Sequence of chain 1.B:
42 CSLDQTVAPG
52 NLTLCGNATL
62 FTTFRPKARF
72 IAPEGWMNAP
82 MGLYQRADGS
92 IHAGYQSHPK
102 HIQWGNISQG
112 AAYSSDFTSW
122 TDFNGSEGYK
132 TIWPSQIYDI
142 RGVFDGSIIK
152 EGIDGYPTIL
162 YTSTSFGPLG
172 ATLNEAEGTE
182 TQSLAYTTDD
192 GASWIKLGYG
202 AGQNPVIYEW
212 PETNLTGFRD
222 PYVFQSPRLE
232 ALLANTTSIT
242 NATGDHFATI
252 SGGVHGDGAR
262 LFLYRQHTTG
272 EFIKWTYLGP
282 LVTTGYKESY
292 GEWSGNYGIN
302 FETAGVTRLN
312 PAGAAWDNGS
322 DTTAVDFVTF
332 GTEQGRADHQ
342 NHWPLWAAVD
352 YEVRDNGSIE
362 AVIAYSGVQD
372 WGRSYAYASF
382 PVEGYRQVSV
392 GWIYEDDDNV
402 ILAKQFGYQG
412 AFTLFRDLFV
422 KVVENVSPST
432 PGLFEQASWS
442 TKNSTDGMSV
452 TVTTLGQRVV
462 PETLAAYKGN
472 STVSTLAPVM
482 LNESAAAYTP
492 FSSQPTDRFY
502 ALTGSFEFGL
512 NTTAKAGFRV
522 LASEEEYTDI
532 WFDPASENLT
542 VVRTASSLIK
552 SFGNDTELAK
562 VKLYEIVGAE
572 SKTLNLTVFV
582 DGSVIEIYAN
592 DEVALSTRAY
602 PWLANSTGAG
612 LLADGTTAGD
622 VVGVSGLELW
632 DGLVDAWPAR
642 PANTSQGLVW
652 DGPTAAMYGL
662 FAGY

A protein and the small-molecule ligand that binds it are described below.
Small molecule (SMILES): CC(=O)N[C@@H]1[C@@H](O)[C@H](O)[C@@H](CO)O[C@H]1O

Binding-site contacts:
Ligand atom C2 contacts residue ASN52 of chain 1.B at 2.4 Å.
Ligand atom O5 contacts residue LEU55 of chain 1.B at 3.8 Å.
Ligand atom C7 contacts residue ASN52 of chain 1.B at 3.4 Å.
Ligand atom O5 contacts residue ASN52 of chain 1.B at 2.3 Å (h-bond).
Ligand atom C1 contacts residue THR54 of chain 1.B at 3.4 Å.
Ligand atom C4 contacts residue ASN52 of chain 1.B at 4.1 Å.
Ligand atom C5 contacts residue LEU55 of chain 1.B at 4.4 Å (hydrophobic).
Ligand atom C1 contacts residue ASN52 of chain 1.B at 1.4 Å.
Ligand atom C6 contacts residue LEU55 of chain 1.B at 3.8 Å (hydrophobic).
Ligand atom O5 contacts residue THR54 of chain 1.B at 3.6 Å (h-bond).
Ligand atom O6 contacts residue LEU55 of chain 1.B at 3.6 Å.
Ligand atom N2 contacts residue ASN52 of chain 1.B at 2.8 Å (h-bond).
Ligand atom C5 contacts residue ASN52 of chain 1.B at 3.5 Å.
Ligand atom C5 contacts residue THR54 of chain 1.B at 3.6 Å.
Ligand atom O6 contacts residue THR54 of chain 1.B at 3.3 Å (h-bond).
Ligand atom C6 contacts residue THR54 of chain 1.B at 4.1 Å.
Ligand atom O7 contacts residue ASN52 of chain 1.B at 3.6 Å.
Ligand atom C3 contacts residue ASN52 of chain 1.B at 3.7 Å.